The small molecule below binds the protein below.
Small molecule (SMILES): CC(=O)N[C@@H]1[C@@H](O)[C@H](O)[C@@H](CO)O[C@H]1O

Binding-site contacts:
Ligand atom C3 contacts residue ASN133 of chain 1.M at 3.8 Å.
Ligand atom C1 contacts residue ASN133 of chain 1.M at 1.4 Å.
Ligand atom C5 contacts residue ASN133 of chain 1.M at 3.7 Å.
Ligand atom C7 contacts residue ASN133 of chain 1.M at 3.9 Å.
Ligand atom O5 contacts residue ASN133 of chain 1.M at 2.4 Å (h-bond).
Ligand atom C4 contacts residue ASN133 of chain 1.M at 4.2 Å.
Ligand atom C2 contacts residue ASN133 of chain 1.M at 2.5 Å.
Ligand atom N2 contacts residue ASN133 of chain 1.M at 2.9 Å (h-bond).
Ligand atom O7 contacts residue ASN133 of chain 1.M at 4.5 Å.
Ligand atom C8 contacts residue NAG1 of chain 1.PA at 3.6 Å.

Sequence of chain 1.M:
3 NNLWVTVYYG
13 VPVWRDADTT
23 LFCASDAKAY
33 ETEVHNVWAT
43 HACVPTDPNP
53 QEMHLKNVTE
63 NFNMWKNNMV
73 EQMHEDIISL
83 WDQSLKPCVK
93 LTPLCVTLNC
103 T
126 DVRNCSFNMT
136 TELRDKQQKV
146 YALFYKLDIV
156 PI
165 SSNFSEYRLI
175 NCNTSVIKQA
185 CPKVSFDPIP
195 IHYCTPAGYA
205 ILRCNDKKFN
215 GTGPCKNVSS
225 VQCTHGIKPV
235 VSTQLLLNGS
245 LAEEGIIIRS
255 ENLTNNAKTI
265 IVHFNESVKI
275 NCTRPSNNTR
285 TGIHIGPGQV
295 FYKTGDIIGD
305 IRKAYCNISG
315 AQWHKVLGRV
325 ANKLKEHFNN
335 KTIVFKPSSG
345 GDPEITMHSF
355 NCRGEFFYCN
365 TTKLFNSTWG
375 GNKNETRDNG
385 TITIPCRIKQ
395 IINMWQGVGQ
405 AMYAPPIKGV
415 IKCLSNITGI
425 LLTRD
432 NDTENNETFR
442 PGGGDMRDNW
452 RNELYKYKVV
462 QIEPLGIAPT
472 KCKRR